Binding-site contacts:
Ligand atom OP1 contacts residue ARG18 of chain 32.C at 4.0 Å.
Ligand atom C4' contacts residue VAL47 of chain 33.A at 4.1 Å (hydrophobic).
Ligand atom P contacts residue ARG412 of chain 33.A at 2.7 Å.
Ligand atom OP2 contacts residue LYS21 of chain 32.C at 2.7 Å (salt-bridge).
Ligand atom C2' contacts residue VAL47 of chain 33.A at 4.3 Å (hydrophobic).
Ligand atom C1' contacts residue ASN414 of chain 33.A at 4.1 Å.
Ligand atom C3' contacts residue VAL47 of chain 33.A at 4.0 Å (hydrophobic).
Ligand atom C5' contacts residue ASN414 of chain 33.A at 3.3 Å.
Ligand atom O3' contacts residue VAL47 of chain 33.A at 3.1 Å.
Ligand atom O4' contacts residue ASN414 of chain 33.A at 2.9 Å (h-bond).
Ligand atom C4' contacts residue ARG412 of chain 33.A at 4.4 Å.
Ligand atom C5' contacts residue ARG412 of chain 33.A at 3.0 Å.
Ligand atom OP2 contacts residue ARG18 of chain 32.C at 3.7 Å.
Ligand atom OP1 contacts residue LYS21 of chain 32.C at 3.9 Å.
Ligand atom O5' contacts residue ARG412 of chain 33.A at 3.1 Å (salt-bridge).
Ligand atom C3' contacts residue ASN414 of chain 33.A at 4.5 Å.
Ligand atom P contacts residue LYS21 of chain 32.C at 3.4 Å.
Ligand atom O3' contacts residue ARG412 of chain 33.A at 4.3 Å.
Ligand atom C4' contacts residue ASN414 of chain 33.A at 3.0 Å.
Ligand atom OP1 contacts residue ARG412 of chain 33.A at 3.8 Å.
Ligand atom OP2 contacts residue ARG412 of chain 33.A at 1.4 Å (salt-bridge).

Sequence of chain 32.C:
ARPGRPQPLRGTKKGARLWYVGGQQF

Sequence of chain 33.A:
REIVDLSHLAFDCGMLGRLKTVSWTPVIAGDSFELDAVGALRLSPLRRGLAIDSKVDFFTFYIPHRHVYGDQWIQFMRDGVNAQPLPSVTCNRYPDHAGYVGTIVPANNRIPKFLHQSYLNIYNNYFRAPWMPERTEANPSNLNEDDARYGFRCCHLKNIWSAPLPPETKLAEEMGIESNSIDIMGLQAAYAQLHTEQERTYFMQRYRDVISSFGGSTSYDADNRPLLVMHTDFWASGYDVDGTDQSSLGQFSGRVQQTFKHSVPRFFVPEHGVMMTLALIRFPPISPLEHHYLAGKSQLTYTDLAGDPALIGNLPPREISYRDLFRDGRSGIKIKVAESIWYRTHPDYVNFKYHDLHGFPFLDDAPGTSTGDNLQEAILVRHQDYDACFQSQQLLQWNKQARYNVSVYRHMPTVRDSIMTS

The protein below binds the small molecule below.
Small molecule (SMILES): Nc1ccn([C@H]2C[C@H](O)[C@@H](COP(=O)(O)O)O2)c(=O)n1